Binding-site contacts:
Ligand atom C2 contacts residue ASN381 of chain 1.A at 2.5 Å.
Ligand atom C6 contacts residue SER378 of chain 1.A at 4.2 Å.
Ligand atom O5 contacts residue GLY376 of chain 1.A at 4.5 Å.
Ligand atom N2 contacts residue GLY376 of chain 1.A at 4.4 Å.
Ligand atom O5 contacts residue SER378 of chain 1.A at 3.7 Å.
Ligand atom C3 contacts residue GLY376 of chain 1.A at 4.0 Å.
Ligand atom N2 contacts residue ASN381 of chain 1.A at 3.0 Å (h-bond).
Ligand atom C5 contacts residue ASN381 of chain 1.A at 4.3 Å.
Ligand atom C5 contacts residue ASN381 of chain 1.A at 3.7 Å.
Ligand atom O4 contacts residue GLY376 of chain 1.A at 4.1 Å.
Ligand atom O5 contacts residue ASN381 of chain 1.A at 2.4 Å (h-bond).
Ligand atom C3 contacts residue ASN381 of chain 1.A at 3.9 Å.
Ligand atom C4 contacts residue ASN381 of chain 1.A at 4.3 Å.
Ligand atom C1 contacts residue SER378 of chain 1.A at 4.3 Å.
Ligand atom C5 contacts residue GLY376 of chain 1.A at 4.1 Å.
Ligand atom C5 contacts residue PHE377 of chain 1.A at 4.5 Å (hydrophobic).
Ligand atom C2 contacts residue GLY376 of chain 1.A at 4.3 Å.
Ligand atom C1 contacts residue ASN381 of chain 1.A at 1.5 Å.
Ligand atom C1 contacts residue GLY376 of chain 1.A at 4.1 Å.
Ligand atom C5 contacts residue SER378 of chain 1.A at 4.2 Å.
Ligand atom C6 contacts residue ASN381 of chain 1.A at 4.2 Å.
Ligand atom C6 contacts residue PHE377 of chain 1.A at 4.4 Å (hydrophobic).
Ligand atom C4 contacts residue GLY376 of chain 1.A at 4.5 Å.
Ligand atom O5 contacts residue SER378 of chain 1.A at 4.1 Å.
Ligand atom O7 contacts residue ASN381 of chain 1.A at 3.7 Å.
Ligand atom C7 contacts residue ASN381 of chain 1.A at 3.8 Å.

A protein and the small-molecule ligand that binds it are described below.
Small molecule (SMILES): CC(=O)N[C@H]1CO[C@H](CO[C@@H]2O[C@@H](C)[C@@H](O)[C@@H](O)[C@@H]2O)[C@@H](O)[C@@H]1O

Sequence of chain 1.A:
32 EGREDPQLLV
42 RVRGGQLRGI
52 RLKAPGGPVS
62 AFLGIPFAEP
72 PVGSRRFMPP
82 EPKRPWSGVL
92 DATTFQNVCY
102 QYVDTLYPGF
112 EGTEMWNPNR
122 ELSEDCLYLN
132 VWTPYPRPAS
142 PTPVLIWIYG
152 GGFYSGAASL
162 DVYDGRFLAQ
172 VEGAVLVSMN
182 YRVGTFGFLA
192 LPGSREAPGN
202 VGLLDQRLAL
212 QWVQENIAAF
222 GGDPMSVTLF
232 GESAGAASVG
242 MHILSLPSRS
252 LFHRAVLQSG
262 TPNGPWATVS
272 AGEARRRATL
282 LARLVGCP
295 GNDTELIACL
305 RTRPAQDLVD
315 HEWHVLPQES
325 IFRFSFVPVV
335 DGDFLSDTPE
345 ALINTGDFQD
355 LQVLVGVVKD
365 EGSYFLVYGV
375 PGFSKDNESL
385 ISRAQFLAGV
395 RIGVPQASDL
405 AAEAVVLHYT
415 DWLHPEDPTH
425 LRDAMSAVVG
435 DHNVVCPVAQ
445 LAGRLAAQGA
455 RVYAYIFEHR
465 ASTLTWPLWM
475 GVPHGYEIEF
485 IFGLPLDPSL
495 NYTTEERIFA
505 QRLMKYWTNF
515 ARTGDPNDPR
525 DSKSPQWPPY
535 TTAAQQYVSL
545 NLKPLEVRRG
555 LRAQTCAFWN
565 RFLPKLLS